This small molecule binds to this protein.
Small molecule (SMILES): CC(=O)N[C@@H]1[C@@H](O)[C@H](O)[C@@H](CO)O[C@H]1O

Binding-site contacts:
Ligand atom C1 contacts residue ARG348 of chain 1.A at 4.3 Å.
Ligand atom O7 contacts residue SER346 of chain 1.A at 3.5 Å (h-bond).
Ligand atom O5 contacts residue ASN373 of chain 1.A at 2.4 Å (h-bond).
Ligand atom C7 contacts residue LEU345 of chain 1.A at 4.2 Å (hydrophobic).
Ligand atom C8 contacts residue LEU345 of chain 1.A at 3.6 Å (hydrophobic).
Ligand atom O7 contacts residue ASN373 of chain 1.A at 3.8 Å.
Ligand atom O7 contacts residue LEU345 of chain 1.A at 4.3 Å.
Ligand atom C1 contacts residue ASN373 of chain 1.A at 1.5 Å.
Ligand atom C5 contacts residue ASN373 of chain 1.A at 3.7 Å.
Ligand atom C2 contacts residue ASN373 of chain 1.A at 2.5 Å.
Ligand atom C7 contacts residue ASN373 of chain 1.A at 3.6 Å.
Ligand atom O5 contacts residue ARG348 of chain 1.A at 3.6 Å.
Ligand atom N2 contacts residue ASN373 of chain 1.A at 3.0 Å (h-bond).
Ligand atom C4 contacts residue ASN373 of chain 1.A at 4.3 Å.
Ligand atom C6 contacts residue ARG348 of chain 1.A at 4.3 Å.
Ligand atom C7 contacts residue SER346 of chain 1.A at 4.4 Å.
Ligand atom C8 contacts residue PRO372 of chain 1.A at 4.1 Å (hydrophobic).
Ligand atom C3 contacts residue ASN373 of chain 1.A at 3.9 Å.
Ligand atom C5 contacts residue ARG348 of chain 1.A at 4.4 Å.
Ligand atom O6 contacts residue ARG348 of chain 1.A at 3.2 Å (salt-bridge).

Sequence of chain 1.A:
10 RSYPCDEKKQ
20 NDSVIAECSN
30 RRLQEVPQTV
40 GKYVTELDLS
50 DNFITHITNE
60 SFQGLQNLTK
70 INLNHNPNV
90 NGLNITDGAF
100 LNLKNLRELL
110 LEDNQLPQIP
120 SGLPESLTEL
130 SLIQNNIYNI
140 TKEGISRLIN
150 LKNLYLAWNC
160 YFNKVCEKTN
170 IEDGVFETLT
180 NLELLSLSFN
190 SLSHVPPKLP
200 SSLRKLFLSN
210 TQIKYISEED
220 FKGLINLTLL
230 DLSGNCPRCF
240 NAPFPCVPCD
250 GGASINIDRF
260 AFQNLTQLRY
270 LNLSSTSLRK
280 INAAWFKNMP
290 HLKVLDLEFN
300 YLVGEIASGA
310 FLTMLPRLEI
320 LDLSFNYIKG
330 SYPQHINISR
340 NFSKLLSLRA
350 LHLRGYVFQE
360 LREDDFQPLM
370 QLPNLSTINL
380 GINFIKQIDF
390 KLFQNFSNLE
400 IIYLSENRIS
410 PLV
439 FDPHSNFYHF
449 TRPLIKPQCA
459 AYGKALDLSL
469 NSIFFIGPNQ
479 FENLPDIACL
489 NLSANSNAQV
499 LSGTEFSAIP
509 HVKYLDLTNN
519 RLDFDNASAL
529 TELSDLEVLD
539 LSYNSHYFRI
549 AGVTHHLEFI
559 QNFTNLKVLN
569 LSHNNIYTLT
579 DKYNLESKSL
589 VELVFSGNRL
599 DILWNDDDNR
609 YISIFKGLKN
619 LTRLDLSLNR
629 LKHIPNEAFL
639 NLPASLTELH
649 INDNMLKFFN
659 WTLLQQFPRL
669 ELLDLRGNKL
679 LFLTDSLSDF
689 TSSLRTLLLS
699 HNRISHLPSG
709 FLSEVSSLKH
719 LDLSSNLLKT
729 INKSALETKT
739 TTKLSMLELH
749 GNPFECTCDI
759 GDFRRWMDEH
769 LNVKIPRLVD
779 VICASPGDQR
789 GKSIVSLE